Sequence of chain 1.A:
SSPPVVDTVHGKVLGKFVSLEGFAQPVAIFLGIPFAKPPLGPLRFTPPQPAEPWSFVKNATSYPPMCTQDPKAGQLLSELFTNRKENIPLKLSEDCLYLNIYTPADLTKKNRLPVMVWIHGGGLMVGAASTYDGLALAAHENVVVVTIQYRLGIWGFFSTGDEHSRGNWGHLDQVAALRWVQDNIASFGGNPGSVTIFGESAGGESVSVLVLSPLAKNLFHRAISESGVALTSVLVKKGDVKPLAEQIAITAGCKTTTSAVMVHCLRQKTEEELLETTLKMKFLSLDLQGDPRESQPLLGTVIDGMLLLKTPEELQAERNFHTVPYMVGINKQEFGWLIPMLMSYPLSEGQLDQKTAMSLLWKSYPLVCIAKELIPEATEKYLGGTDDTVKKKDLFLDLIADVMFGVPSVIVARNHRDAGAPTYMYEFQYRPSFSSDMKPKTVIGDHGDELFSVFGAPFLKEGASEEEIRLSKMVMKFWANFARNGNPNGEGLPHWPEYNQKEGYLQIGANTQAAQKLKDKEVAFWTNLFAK

Sequence of chain 1.C:
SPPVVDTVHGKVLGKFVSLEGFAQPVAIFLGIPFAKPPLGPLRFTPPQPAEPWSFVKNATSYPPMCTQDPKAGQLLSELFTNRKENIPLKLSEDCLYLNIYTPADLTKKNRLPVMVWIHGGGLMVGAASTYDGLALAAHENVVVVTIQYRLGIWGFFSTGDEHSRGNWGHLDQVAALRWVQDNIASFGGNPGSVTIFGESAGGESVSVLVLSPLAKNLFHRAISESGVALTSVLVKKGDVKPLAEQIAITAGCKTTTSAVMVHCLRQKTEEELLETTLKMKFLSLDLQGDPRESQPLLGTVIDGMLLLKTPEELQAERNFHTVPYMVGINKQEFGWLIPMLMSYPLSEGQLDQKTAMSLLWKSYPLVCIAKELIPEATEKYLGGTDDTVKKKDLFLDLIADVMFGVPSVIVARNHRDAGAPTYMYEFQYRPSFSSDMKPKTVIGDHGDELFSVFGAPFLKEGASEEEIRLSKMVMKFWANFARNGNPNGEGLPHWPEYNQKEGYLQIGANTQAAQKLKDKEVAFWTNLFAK

Binding-site contacts:
Ligand atom C8 contacts residue ASN59 of chain 1.C at 3.3 Å.
Ligand atom C2 contacts residue ASN59 of chain 1.C at 3.6 Å.
Ligand atom C4 contacts residue SER62 of chain 1.C at 3.9 Å.
Ligand atom C1 contacts residue NAG1 of chain 1.Y at 3.9 Å.
Ligand atom C9 contacts residue SER62 of chain 1.C at 3.3 Å.
Ligand atom N5 contacts residue SER62 of chain 1.C at 4.4 Å.
Ligand atom C8 contacts residue GLY32 of chain 1.C at 4.0 Å.
Ligand atom O8 contacts residue LEU31 of chain 1.C at 4.3 Å.
Ligand atom O1B contacts residue LYS58 of chain 1.C at 4.4 Å.
Ligand atom C7 contacts residue ASN59 of chain 1.C at 4.2 Å.
Ligand atom N5 contacts residue LYS242 of chain 1.A at 4.2 Å.
Ligand atom O9 contacts residue PRO64 of chain 1.C at 4.3 Å.
Ligand atom C10 contacts residue LYS242 of chain 1.A at 4.1 Å.
Ligand atom C11 contacts residue LYS242 of chain 1.A at 2.9 Å.
Ligand atom O1B contacts residue ASN59 of chain 1.C at 3.6 Å (h-bond).
Ligand atom C5 contacts residue SER62 of chain 1.C at 3.6 Å.
Ligand atom C3 contacts residue LYS242 of chain 1.A at 4.1 Å.
Ligand atom O1A contacts residue NAG1 of chain 1.Y at 3.0 Å (h-bond).
Ligand atom O9 contacts residue GLY32 of chain 1.C at 4.1 Å.
Ligand atom O2 contacts residue ASN59 of chain 1.C at 2.9 Å.
Ligand atom O4 contacts residue SER62 of chain 1.C at 3.1 Å (h-bond).
Ligand atom O2 contacts residue THR61 of chain 1.C at 4.4 Å.
Ligand atom O9 contacts residue LEU31 of chain 1.C at 4.3 Å.
Ligand atom O8 contacts residue ASN59 of chain 1.C at 4.0 Å.
Ligand atom C2 contacts residue NAG1 of chain 1.Y at 4.1 Å.
Ligand atom C9 contacts residue GLY32 of chain 1.C at 4.3 Å.
Ligand atom C9 contacts residue LEU31 of chain 1.C at 3.8 Å (hydrophobic).
Ligand atom O8 contacts residue GLY32 of chain 1.C at 2.7 Å (h-bond).
Ligand atom O10 contacts residue THR257 of chain 1.A at 4.2 Å.
Ligand atom C1 contacts residue ASN59 of chain 1.C at 3.4 Å.
Ligand atom C9 contacts residue ASN59 of chain 1.C at 4.0 Å.
Ligand atom O1A contacts residue ASN59 of chain 1.C at 3.7 Å.
Ligand atom C3 contacts residue NAG1 of chain 1.Y at 4.1 Å.
Ligand atom O6 contacts residue ASN59 of chain 1.C at 3.0 Å (h-bond).
Ligand atom O9 contacts residue SER62 of chain 1.C at 3.5 Å (h-bond).
Ligand atom C6 contacts residue ASN59 of chain 1.C at 4.1 Å.
Ligand atom O8 contacts residue TYR98 of chain 1.C at 4.2 Å.
Ligand atom C10 contacts residue THR257 of chain 1.A at 4.4 Å.
Ligand atom O2 contacts residue NAG1 of chain 1.Y at 3.6 Å (h-bond).
Ligand atom O4 contacts residue NAG1 of chain 1.Y at 4.3 Å.

The protein below binds the small molecule below.
Small molecule (SMILES): CC(=O)N[C@H]1[C@H]([C@H](O)[C@H](O)CO)O[C@@](O)(C(=O)O)C[C@@H]1O